Binding-site contacts:
Ligand atom O7 contacts residue ILE819 of chain 1.A at 4.2 Å.
Ligand atom C7 contacts residue GLN617 of chain 1.C at 4.4 Å.
Ligand atom C4 contacts residue ASN589 of chain 1.C at 4.2 Å.
Ligand atom C5 contacts residue ASN589 of chain 1.C at 3.7 Å.
Ligand atom C1 contacts residue THR591 of chain 1.C at 4.0 Å.
Ligand atom O7 contacts residue LEU818 of chain 1.A at 3.3 Å (h-bond).
Ligand atom C3 contacts residue ASN589 of chain 1.C at 3.8 Å.
Ligand atom O5 contacts residue ASN589 of chain 1.C at 2.4 Å (h-bond).
Ligand atom O5 contacts residue THR591 of chain 1.C at 4.3 Å.
Ligand atom C8 contacts residue GLN617 of chain 1.C at 3.4 Å.
Ligand atom C7 contacts residue ASN589 of chain 1.C at 3.5 Å.
Ligand atom N2 contacts residue ASN589 of chain 1.C at 3.0 Å (h-bond).
Ligand atom O7 contacts residue CYS820 of chain 1.A at 3.8 Å.
Ligand atom C1 contacts residue ASN589 of chain 1.C at 1.4 Å.
Ligand atom O7 contacts residue ASN589 of chain 1.C at 3.6 Å (h-bond).
Ligand atom C7 contacts residue LEU818 of chain 1.A at 3.5 Å (hydrophobic).
Ligand atom C8 contacts residue ASN589 of chain 1.C at 3.9 Å.
Ligand atom N2 contacts residue GLN617 of chain 1.C at 4.5 Å.
Ligand atom C2 contacts residue ASN589 of chain 1.C at 2.5 Å.
Ligand atom C8 contacts residue LEU818 of chain 1.A at 3.5 Å (hydrophobic).
Ligand atom N2 contacts residue LEU818 of chain 1.A at 4.4 Å.

Sequence of chain 1.C:
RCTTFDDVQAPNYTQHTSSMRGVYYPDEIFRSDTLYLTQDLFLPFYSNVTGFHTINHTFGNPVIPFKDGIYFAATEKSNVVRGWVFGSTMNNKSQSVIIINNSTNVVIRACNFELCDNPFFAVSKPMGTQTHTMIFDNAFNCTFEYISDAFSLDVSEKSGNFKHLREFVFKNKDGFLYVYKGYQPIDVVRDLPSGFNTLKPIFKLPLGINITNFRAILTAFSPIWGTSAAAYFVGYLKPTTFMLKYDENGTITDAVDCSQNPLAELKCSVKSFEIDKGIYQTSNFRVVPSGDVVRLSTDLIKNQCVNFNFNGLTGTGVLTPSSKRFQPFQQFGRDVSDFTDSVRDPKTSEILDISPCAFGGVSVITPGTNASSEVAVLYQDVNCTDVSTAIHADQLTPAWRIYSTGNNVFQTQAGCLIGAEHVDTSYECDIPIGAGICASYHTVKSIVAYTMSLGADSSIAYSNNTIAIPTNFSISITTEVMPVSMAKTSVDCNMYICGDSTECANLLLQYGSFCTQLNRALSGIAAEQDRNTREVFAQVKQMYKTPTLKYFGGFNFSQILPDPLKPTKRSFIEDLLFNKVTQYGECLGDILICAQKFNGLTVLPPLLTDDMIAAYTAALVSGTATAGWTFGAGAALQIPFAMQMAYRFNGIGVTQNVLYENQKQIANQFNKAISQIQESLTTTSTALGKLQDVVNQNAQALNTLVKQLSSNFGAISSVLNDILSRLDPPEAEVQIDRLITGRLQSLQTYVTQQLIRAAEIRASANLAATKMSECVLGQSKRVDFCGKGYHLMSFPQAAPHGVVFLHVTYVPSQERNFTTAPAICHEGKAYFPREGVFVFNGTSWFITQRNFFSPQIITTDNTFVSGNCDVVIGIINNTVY

Sequence of chain 1.A:
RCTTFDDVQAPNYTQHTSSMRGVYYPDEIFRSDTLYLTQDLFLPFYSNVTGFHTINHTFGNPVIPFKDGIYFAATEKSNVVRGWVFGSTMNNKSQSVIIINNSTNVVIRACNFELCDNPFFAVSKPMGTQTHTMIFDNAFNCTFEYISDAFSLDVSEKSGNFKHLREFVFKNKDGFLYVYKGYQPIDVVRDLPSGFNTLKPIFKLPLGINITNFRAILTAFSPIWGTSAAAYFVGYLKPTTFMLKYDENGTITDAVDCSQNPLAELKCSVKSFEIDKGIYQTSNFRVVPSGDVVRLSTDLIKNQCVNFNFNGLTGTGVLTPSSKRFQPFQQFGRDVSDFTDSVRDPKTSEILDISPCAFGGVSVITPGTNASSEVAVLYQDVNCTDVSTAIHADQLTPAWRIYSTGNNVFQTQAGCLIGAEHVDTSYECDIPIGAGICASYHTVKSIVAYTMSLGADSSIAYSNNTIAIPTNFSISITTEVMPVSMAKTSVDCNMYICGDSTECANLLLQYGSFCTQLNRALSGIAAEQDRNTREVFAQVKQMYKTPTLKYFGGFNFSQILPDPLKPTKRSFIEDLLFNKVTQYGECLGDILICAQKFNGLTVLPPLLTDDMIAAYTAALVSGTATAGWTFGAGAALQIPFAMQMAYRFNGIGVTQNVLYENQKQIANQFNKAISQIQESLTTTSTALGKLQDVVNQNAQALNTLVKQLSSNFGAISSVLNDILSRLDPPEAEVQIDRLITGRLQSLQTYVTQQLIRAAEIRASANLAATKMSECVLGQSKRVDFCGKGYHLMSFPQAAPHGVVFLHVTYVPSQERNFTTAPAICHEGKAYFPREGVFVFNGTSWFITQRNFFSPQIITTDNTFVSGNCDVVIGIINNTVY

This small molecule binds to this protein.
Small molecule (SMILES): CC(=O)N[C@@H]1[C@@H](O)[C@H](O)[C@@H](CO)O[C@H]1O